Sequence of chain 1.B:
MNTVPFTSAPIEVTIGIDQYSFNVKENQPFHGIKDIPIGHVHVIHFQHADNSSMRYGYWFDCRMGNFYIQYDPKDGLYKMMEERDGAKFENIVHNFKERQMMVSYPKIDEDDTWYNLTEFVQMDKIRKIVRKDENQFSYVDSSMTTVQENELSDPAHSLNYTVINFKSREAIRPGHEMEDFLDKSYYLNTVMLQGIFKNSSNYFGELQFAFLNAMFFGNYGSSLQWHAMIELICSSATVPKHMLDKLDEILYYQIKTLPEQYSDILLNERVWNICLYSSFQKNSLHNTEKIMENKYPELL

A protein and the small-molecule ligand that binds it are described below.
Small molecule (SMILES): CC[C@@H](CN)c1ccccc1

Binding-site contacts:
Ligand atom C contacts residue GLU87 of chain 1.B at 3.9 Å.
Ligand atom C5 contacts residue THR11 of chain 1.B at 3.7 Å.
Ligand atom C2 contacts residue TYR72 of chain 1.B at 4.2 Å (hydrophobic).
Ligand atom C1 contacts residue TYR72 of chain 1.B at 3.9 Å (hydrophobic).
Ligand atom C8 contacts residue THR11 of chain 1.B at 3.9 Å.
Ligand atom C9 contacts residue ILE96 of chain 1.B at 4.3 Å (hydrophobic).
Ligand atom C3 contacts residue TYR72 of chain 1.B at 3.5 Å (hydrophobic).
Ligand atom C3 contacts residue GLN74 of chain 1.B at 4.3 Å.
Ligand atom C5 contacts residue TYR72 of chain 1.B at 3.6 Å (hydrophobic).
Ligand atom C7 contacts residue PHE100 of chain 1.B at 3.8 Å (hydrophobic).
Ligand atom C contacts residue ILE96 of chain 1.B at 4.4 Å (hydrophobic).
Ligand atom C4 contacts residue THR11 of chain 1.B at 3.9 Å.
Ligand atom C6 contacts residue TYR72 of chain 1.B at 4.3 Å (hydrophobic).
Ligand atom C5 contacts residue ILE96 of chain 1.B at 4.5 Å (hydrophobic).
Ligand atom C7 contacts residue ILE96 of chain 1.B at 4.0 Å (hydrophobic).
Ligand atom C9 contacts residue THR11 of chain 1.B at 4.0 Å.
Ligand atom C6 contacts residue THR11 of chain 1.B at 3.6 Å.
Ligand atom C8 contacts residue PHE100 of chain 1.B at 4.4 Å (hydrophobic).
Ligand atom C7 contacts residue THR11 of chain 1.B at 3.8 Å.
Ligand atom C8 contacts residue ILE96 of chain 1.B at 4.0 Å (hydrophobic).
Ligand atom N contacts residue GLU87 of chain 1.B at 3.6 Å.
Ligand atom C6 contacts residue ILE96 of chain 1.B at 4.0 Å (hydrophobic).
Ligand atom C6 contacts residue PRO9 of chain 1.B at 3.9 Å (hydrophobic).
Ligand atom C4 contacts residue TYR72 of chain 1.B at 4.4 Å (hydrophobic).
Ligand atom N contacts residue TYR72 of chain 1.B at 3.1 Å (h-bond).
Ligand atom C1 contacts residue GLU87 of chain 1.B at 3.7 Å.
Ligand atom C7 contacts residue PRO9 of chain 1.B at 4.5 Å (hydrophobic).
Ligand atom C6 contacts residue PHE10 of chain 1.B at 4.3 Å (hydrophobic).
Ligand atom C3 contacts residue THR11 of chain 1.B at 4.4 Å.
Ligand atom C7 contacts residue PHE10 of chain 1.B at 4.0 Å (hydrophobic).
Ligand atom C contacts residue PHE93 of chain 1.B at 4.5 Å (hydrophobic).